Binding-site contacts:
Ligand atom O6A contacts residue ALA251 of chain 3.A at 3.8 Å.
Ligand atom C3 contacts residue ARG197 of chain 2.A at 3.6 Å.
Ligand atom O6A contacts residue MET266 of chain 2.A at 3.7 Å.
Ligand atom O2 contacts residue ARG264 of chain 2.A at 3.2 Å (salt-bridge).
Ligand atom O6A contacts residue ARG200 of chain 2.A at 2.8 Å (salt-bridge).
Ligand atom O3 contacts residue LEU166 of chain 2.A at 3.9 Å.
Ligand atom C4 contacts residue GLN196 of chain 2.A at 3.3 Å.
Ligand atom O2 contacts residue ARG202 of chain 2.A at 3.3 Å (salt-bridge).
Ligand atom O6B contacts residue TYR286 of chain 3.A at 3.4 Å (h-bond).
Ligand atom C1 contacts residue GLN196 of chain 2.A at 3.6 Å.
Ligand atom O4 contacts residue ARG197 of chain 2.A at 3.3 Å (salt-bridge).
Ligand atom O6B contacts residue ARG200 of chain 2.A at 3.1 Å (salt-bridge).
Ligand atom O3 contacts residue ARG202 of chain 2.A at 3.0 Å (salt-bridge).
Ligand atom O6B contacts residue ASN224 of chain 2.A at 3.1 Å (h-bond).
Ligand atom C6 contacts residue LYS163 of chain 2.A at 3.6 Å.
Ligand atom C6 contacts residue TYR286 of chain 3.A at 3.3 Å (hydrophobic).
Ligand atom C6 contacts residue ARG197 of chain 2.A at 3.6 Å.
Ligand atom O1 contacts residue ALA251 of chain 3.A at 3.5 Å.
Ligand atom C1 contacts residue GLU255 of chain 3.A at 3.4 Å.
Ligand atom O6B contacts residue ARG197 of chain 2.A at 3.4 Å (salt-bridge).
Ligand atom O3 contacts residue GLN196 of chain 2.A at 3.8 Å.
Ligand atom C3 contacts residue GLN196 of chain 2.A at 3.9 Å.
Ligand atom C5 contacts residue ILE228 of chain 2.A at 3.8 Å (hydrophobic).
Ligand atom O3 contacts residue ARG264 of chain 2.A at 3.2 Å (salt-bridge).
Ligand atom C6 contacts residue ARG200 of chain 2.A at 3.5 Å.
Ligand atom C4 contacts residue ARG197 of chain 2.A at 3.2 Å.
Ligand atom O6B contacts residue GLN196 of chain 2.A at 3.0 Å (h-bond).
Ligand atom C5 contacts residue ARG197 of chain 2.A at 3.2 Å.
Ligand atom O5 contacts residue ALA251 of chain 3.A at 3.8 Å.
Ligand atom O2 contacts residue ARG110 of chain 2.A at 3.0 Å (salt-bridge).
Ligand atom C6 contacts residue ASN224 of chain 2.A at 3.8 Å.
Ligand atom O5 contacts residue GLN196 of chain 2.A at 3.5 Å (h-bond).
Ligand atom O6B contacts residue LYS163 of chain 2.A at 3.1 Å (salt-bridge).
Ligand atom O5 contacts residue ARG197 of chain 2.A at 3.5 Å (salt-bridge).
Ligand atom C5 contacts residue ALA251 of chain 3.A at 3.8 Å (hydrophobic).
Ligand atom O6B contacts residue ASP139 of chain 2.A at 3.6 Å.
Ligand atom O6A contacts residue LYS163 of chain 2.A at 3.5 Å (salt-bridge).
Ligand atom O5 contacts residue ARG197 of chain 2.A at 3.8 Å.
Ligand atom O1 contacts residue GLU255 of chain 3.A at 2.7 Å (salt-bridge).
Ligand atom O6A contacts residue TYR286 of chain 3.A at 2.5 Å (h-bond).

This small molecule binds to this protein.
Small molecule (SMILES): O=C(O)C1=C[C@H](O)[C@@H](O)[C@@H](O[C@@H]2[C@H](O)[C@@H](O)[C@@H](O[C@@H]3[C@H](O)[C@@H](O)[C@@H](O)O[C@@H]3C(=O)O)O[C@@H]2C(=O)O)O1

Sequence of chain 3.A:
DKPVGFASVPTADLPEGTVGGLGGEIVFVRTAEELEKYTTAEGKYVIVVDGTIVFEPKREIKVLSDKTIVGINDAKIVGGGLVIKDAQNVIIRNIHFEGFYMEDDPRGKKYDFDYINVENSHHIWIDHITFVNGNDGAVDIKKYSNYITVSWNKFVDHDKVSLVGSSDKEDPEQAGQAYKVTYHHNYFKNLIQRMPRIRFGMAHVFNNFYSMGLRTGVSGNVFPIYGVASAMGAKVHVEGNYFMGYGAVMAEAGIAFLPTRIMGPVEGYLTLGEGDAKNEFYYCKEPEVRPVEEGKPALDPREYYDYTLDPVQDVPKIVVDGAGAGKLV

Sequence of chain 2.A:
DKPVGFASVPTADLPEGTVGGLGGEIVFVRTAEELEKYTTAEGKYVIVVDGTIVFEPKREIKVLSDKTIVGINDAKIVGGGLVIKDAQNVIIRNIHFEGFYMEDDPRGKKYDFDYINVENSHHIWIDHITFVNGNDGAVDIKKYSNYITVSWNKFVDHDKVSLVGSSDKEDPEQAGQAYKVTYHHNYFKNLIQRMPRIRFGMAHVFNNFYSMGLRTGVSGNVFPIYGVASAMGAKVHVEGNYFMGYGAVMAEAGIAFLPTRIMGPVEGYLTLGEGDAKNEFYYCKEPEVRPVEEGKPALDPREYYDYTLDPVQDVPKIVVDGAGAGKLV